Binding-site contacts:
Ligand atom C1 contacts residue TYR187 of chain 1.C at 2.9 Å (hydrophobic).
Ligand atom C5 contacts residue VAL251 of chain 1.C at 3.8 Å (hydrophobic).
Ligand atom C5 contacts residue LYS194 of chain 1.C at 3.4 Å.
Ligand atom C5 contacts residue ASN107 of chain 1.C at 4.2 Å.
Ligand atom O2 contacts residue TYR187 of chain 1.C at 3.5 Å (h-bond).
Ligand atom C5 contacts residue THR174 of chain 1.C at 3.7 Å.
Ligand atom C4 contacts residue THR174 of chain 1.C at 3.7 Å.
Ligand atom C3 contacts residue VAL251 of chain 1.C at 4.0 Å (hydrophobic).
Ligand atom O4 contacts residue LYS194 of chain 1.C at 2.6 Å (salt-bridge).
Ligand atom O1 contacts residue HIS177 of chain 1.C at 3.4 Å (h-bond).
Ligand atom C1 contacts residue ILE109 of chain 1.C at 4.1 Å (hydrophobic).
Ligand atom C4 contacts residue ILE109 of chain 1.C at 3.8 Å (hydrophobic).
Ligand atom C1 contacts residue MLZ8 of chain 1.F at 3.9 Å.
Ligand atom O3 contacts residue ILE109 of chain 1.C at 3.7 Å.
Ligand atom O1 contacts residue ASP179 of chain 1.C at 3.1 Å (salt-bridge).
Ligand atom O3 contacts residue ASN107 of chain 1.C at 3.2 Å (h-bond).
Ligand atom C5 contacts residue ILE109 of chain 1.C at 3.7 Å (hydrophobic).
Ligand atom C4 contacts residue VAL251 of chain 1.C at 3.7 Å (hydrophobic).
Ligand atom O3 contacts residue LYS194 of chain 1.C at 3.5 Å (salt-bridge).
Ligand atom O2 contacts residue NI1 of chain 1.J at 4.2 Å.
Ligand atom O3 contacts residue THR174 of chain 1.C at 2.8 Å (h-bond).
Ligand atom C2 contacts residue HIS177 of chain 1.C at 4.0 Å.
Ligand atom O2 contacts residue MLZ8 of chain 1.F at 3.8 Å.
Ligand atom O1 contacts residue TYR187 of chain 1.C at 3.1 Å (h-bond).
Ligand atom O5 contacts residue TYR187 of chain 1.C at 3.4 Å (h-bond).
Ligand atom O2 contacts residue ILE109 of chain 1.C at 3.2 Å.
Ligand atom O5 contacts residue NI1 of chain 1.J at 2.3 Å (h-bond).
Ligand atom O5 contacts residue HIS177 of chain 1.C at 3.3 Å (h-bond).
Ligand atom C1 contacts residue HIS177 of chain 1.C at 3.9 Å.
Ligand atom O4 contacts residue VAL251 of chain 1.C at 3.8 Å.
Ligand atom C2 contacts residue NI1 of chain 1.J at 3.0 Å.
Ligand atom O4 contacts residue ILE109 of chain 1.C at 4.2 Å.
Ligand atom C1 contacts residue NI1 of chain 1.J at 3.0 Å.
Ligand atom O5 contacts residue HIS249 of chain 1.C at 3.3 Å (h-bond).
Ligand atom C2 contacts residue TYR187 of chain 1.C at 2.9 Å (hydrophobic).
Ligand atom O1 contacts residue NI1 of chain 1.J at 2.4 Å (h-bond).
Ligand atom O3 contacts residue VAL251 of chain 1.C at 3.9 Å.
Ligand atom O5 contacts residue VAL251 of chain 1.C at 3.8 Å.
Ligand atom C3 contacts residue TYR187 of chain 1.C at 3.5 Å (hydrophobic).
Ligand atom O1 contacts residue MLZ8 of chain 1.F at 3.5 Å (h-bond).

Sequence of chain 1.F:
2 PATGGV

Sequence of chain 1.C:
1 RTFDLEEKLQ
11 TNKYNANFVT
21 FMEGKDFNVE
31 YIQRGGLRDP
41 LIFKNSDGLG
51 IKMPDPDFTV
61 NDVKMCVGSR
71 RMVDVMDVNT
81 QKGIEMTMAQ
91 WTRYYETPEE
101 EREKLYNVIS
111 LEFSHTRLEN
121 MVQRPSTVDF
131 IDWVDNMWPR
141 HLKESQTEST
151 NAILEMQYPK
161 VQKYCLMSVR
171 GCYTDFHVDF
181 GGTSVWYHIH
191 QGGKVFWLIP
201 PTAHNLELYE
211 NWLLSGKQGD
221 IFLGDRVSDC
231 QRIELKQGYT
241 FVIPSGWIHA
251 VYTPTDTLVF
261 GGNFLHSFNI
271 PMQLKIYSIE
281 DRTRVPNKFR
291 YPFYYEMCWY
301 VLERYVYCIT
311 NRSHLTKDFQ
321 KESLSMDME

This protein binds this small molecule.
Small molecule (SMILES): O=C(O)CCC(=O)C(=O)O